A small-molecule ligand and the protein it binds are described below.
Small molecule (SMILES): COc1c(C[C@@H](C)O)c2c3c(C[C@@H](C)O)c(OC)c(=O)c4c(O)cc(OC)c(c5c(O)cc(O)c(c1=O)c52)c43

Sequence of chain 1.A:
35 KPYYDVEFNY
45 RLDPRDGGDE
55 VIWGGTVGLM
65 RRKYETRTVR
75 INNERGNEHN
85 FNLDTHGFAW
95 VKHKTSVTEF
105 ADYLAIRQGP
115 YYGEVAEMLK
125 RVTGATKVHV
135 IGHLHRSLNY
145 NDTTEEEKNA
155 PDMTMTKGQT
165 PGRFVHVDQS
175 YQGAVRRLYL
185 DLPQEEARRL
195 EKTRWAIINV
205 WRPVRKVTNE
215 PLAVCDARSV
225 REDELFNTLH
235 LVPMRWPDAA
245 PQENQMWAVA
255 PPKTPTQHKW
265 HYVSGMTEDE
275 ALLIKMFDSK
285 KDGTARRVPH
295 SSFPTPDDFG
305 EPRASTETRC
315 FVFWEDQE

Binding-site contacts:
Ligand atom C32 contacts residue ARG313 of chain 1.A at 3.2 Å.
Ligand atom O07 contacts residue MET250 of chain 1.A at 3.5 Å.
Ligand atom C17 contacts residue ARG313 of chain 1.A at 3.1 Å.
Ligand atom C37 contacts residue ARG111 of chain 1.A at 3.6 Å.
Ligand atom C39 contacts residue ARG313 of chain 1.A at 3.7 Å.
Ligand atom C34 contacts residue GLN246 of chain 1.A at 3.4 Å.
Ligand atom C17 contacts residue ASP172 of chain 1.A at 3.7 Å.
Ligand atom O10 contacts residue GLN246 of chain 1.A at 2.3 Å (h-bond).
Ligand atom O06 contacts residue MET238 of chain 1.A at 3.7 Å.
Ligand atom C38 contacts residue HIS137 of chain 1.A at 3.4 Å.
Ligand atom O01 contacts residue LEU138 of chain 1.A at 3.6 Å.
Ligand atom O04 contacts residue HIS234 of chain 1.A at 3.1 Å (h-bond).
Ligand atom O03 contacts residue ARG181 of chain 1.A at 3.3 Å.
Ligand atom C33 contacts residue HIS234 of chain 1.A at 3.6 Å.
Ligand atom C33 contacts residue ARG313 of chain 1.A at 3.7 Å.
Ligand atom C14 contacts residue ARG313 of chain 1.A at 3.4 Å.
Ligand atom C17 contacts residue HIS234 of chain 1.A at 3.5 Å.
Ligand atom O09 contacts residue ARG313 of chain 1.A at 2.2 Å (salt-bridge).
Ligand atom O02 contacts residue ARG313 of chain 1.A at 3.3 Å.
Ligand atom C36 contacts residue VAL236 of chain 1.A at 3.7 Å (hydrophobic).
Ligand atom O07 contacts residue ARG313 of chain 1.A at 3.7 Å.
Ligand atom O08 contacts residue GLN163 of chain 1.A at 3.5 Å (h-bond).
Ligand atom O07 contacts residue ASP172 of chain 1.A at 3.2 Å (salt-bridge).
Ligand atom C32 contacts residue HIS234 of chain 1.A at 3.5 Å.
Ligand atom C32 contacts residue MET250 of chain 1.A at 3.6 Å (hydrophobic).
Ligand atom C35 contacts residue HIS234 of chain 1.A at 3.6 Å.
Ligand atom C38 contacts residue GLY136 of chain 1.A at 3.4 Å.
Ligand atom C23 contacts residue HIS234 of chain 1.A at 3.4 Å.
Ligand atom C30 contacts residue HIS234 of chain 1.A at 3.1 Å.
Ligand atom C12 contacts residue VAL236 of chain 1.A at 3.7 Å (hydrophobic).
Ligand atom C35 contacts residue ARG313 of chain 1.A at 3.2 Å.
Ligand atom C28 contacts residue ARG313 of chain 1.A at 3.5 Å.
Ligand atom C39 contacts residue ARG181 of chain 1.A at 3.5 Å.
Ligand atom O02 contacts residue GLN173 of chain 1.A at 2.6 Å (h-bond).
Ligand atom C37 contacts residue TYR107 of chain 1.A at 3.4 Å (hydrophobic).
Ligand atom O08 contacts residue VAL236 of chain 1.A at 3.7 Å.
Ligand atom O04 contacts residue GLY58 of chain 1.A at 3.4 Å.
Ligand atom O07 contacts residue ASN248 of chain 1.A at 3.6 Å (h-bond).
Ligand atom C19 contacts residue GLN246 of chain 1.A at 3.7 Å.
Ligand atom C31 contacts residue VAL236 of chain 1.A at 3.6 Å (hydrophobic).